Sequence of chain 1.D:
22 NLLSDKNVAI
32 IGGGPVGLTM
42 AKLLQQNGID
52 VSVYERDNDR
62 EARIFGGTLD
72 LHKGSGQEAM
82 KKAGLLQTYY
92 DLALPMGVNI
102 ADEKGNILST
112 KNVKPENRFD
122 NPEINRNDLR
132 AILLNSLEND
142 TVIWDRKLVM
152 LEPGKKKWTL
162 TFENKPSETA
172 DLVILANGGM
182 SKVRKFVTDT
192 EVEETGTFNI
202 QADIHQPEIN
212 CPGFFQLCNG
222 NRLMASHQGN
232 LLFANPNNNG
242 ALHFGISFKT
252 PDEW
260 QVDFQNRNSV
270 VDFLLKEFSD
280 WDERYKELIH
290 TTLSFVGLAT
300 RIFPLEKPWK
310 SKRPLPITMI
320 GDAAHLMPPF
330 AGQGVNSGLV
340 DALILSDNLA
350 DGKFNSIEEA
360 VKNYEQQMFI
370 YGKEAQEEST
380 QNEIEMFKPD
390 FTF

A protein and the small-molecule ligand that binds it are described below.
Small molecule (SMILES): CN(C)c1ccc(O)c2c1C[C@H]1C[C@H]3[C@H](N(C)C)C(O)=C(C(N)=O)C(=O)[C@@]3(O)C(O)=C1C2=O

Binding-site contacts:
Ligand atom C9 contacts residue MIY1 of chain 1.W at 4.0 Å.
Ligand atom O6 contacts residue MIY1 of chain 1.W at 3.9 Å.
Ligand atom C11 contacts residue VAL339 of chain 1.D at 3.7 Å (hydrophobic).
Ligand atom O5 contacts residue MIY1 of chain 1.W at 3.9 Å.
Ligand atom C8 contacts residue MIY1 of chain 1.W at 3.8 Å.
Ligand atom C13 contacts residue MIY1 of chain 1.W at 3.4 Å.
Ligand atom CN7 contacts residue MIY1 of chain 1.W at 3.4 Å.
Ligand atom C12 contacts residue VAL339 of chain 1.D at 3.7 Å (hydrophobic).
Ligand atom O4 contacts residue GLY75 of chain 1.D at 3.5 Å (h-bond).
Ligand atom C14 contacts residue GLY75 of chain 1.D at 3.7 Å.
Ligand atom C11 contacts residue TYR370 of chain 1.D at 4.1 Å (hydrophobic).
Ligand atom C15 contacts residue MIY1 of chain 1.W at 3.8 Å.
Ligand atom C16 contacts residue MIY1 of chain 1.W at 4.0 Å.
Ligand atom C71 contacts residue VAL339 of chain 1.D at 4.1 Å (hydrophobic).
Ligand atom C21 contacts residue MIY1 of chain 1.W at 4.0 Å.
Ligand atom C14 contacts residue MIY1 of chain 1.W at 3.5 Å.
Ligand atom C71 contacts residue SER76 of chain 1.D at 3.9 Å.
Ligand atom CN7 contacts residue TYR370 of chain 1.D at 4.1 Å (hydrophobic).
Ligand atom C16 contacts residue GLY75 of chain 1.D at 4.1 Å.
Ligand atom N7 contacts residue GLN332 of chain 1.D at 3.7 Å.
Ligand atom C5 contacts residue LYS74 of chain 1.D at 3.8 Å.
Ligand atom C2 contacts residue MIY1 of chain 1.W at 4.1 Å.
Ligand atom C71 contacts residue GLN332 of chain 1.D at 4.0 Å.
Ligand atom C6 contacts residue MIY1 of chain 1.W at 4.1 Å.
Ligand atom O5 contacts residue GLY75 of chain 1.D at 3.6 Å (h-bond).
Ligand atom C71 contacts residue ASN335 of chain 1.D at 4.0 Å.
Ligand atom C10 contacts residue SER76 of chain 1.D at 4.0 Å.
Ligand atom C9 contacts residue SER76 of chain 1.D at 4.0 Å.
Ligand atom N2 contacts residue MIY1 of chain 1.W at 3.6 Å (h-bond).
Ligand atom C20 contacts residue LYS74 of chain 1.D at 3.7 Å.
Ligand atom O4 contacts residue MIY1 of chain 1.W at 3.5 Å.
Ligand atom C12 contacts residue MIY1 of chain 1.W at 3.7 Å.
Ligand atom CN7 contacts residue GLN332 of chain 1.D at 3.8 Å.
Ligand atom O1 contacts residue MIY1 of chain 1.W at 2.8 Å (h-bond).
Ligand atom CN7 contacts residue ALA374 of chain 1.D at 4.1 Å (hydrophobic).
Ligand atom C15 contacts residue GLY75 of chain 1.D at 3.5 Å.
Ligand atom C1 contacts residue MIY1 of chain 1.W at 3.8 Å.
Ligand atom C20 contacts residue HIS73 of chain 1.D at 4.0 Å.
Ligand atom C71 contacts residue SER336 of chain 1.D at 3.4 Å.
Ligand atom C13 contacts residue GLY75 of chain 1.D at 3.7 Å.